A protein and the small-molecule ligand that binds it are described below.
Small molecule (SMILES): CC(=O)N[C@@H]1[C@@H](O)[C@H](O)[C@@H](CO)O[C@H]1O

Sequence of chain 1.A:
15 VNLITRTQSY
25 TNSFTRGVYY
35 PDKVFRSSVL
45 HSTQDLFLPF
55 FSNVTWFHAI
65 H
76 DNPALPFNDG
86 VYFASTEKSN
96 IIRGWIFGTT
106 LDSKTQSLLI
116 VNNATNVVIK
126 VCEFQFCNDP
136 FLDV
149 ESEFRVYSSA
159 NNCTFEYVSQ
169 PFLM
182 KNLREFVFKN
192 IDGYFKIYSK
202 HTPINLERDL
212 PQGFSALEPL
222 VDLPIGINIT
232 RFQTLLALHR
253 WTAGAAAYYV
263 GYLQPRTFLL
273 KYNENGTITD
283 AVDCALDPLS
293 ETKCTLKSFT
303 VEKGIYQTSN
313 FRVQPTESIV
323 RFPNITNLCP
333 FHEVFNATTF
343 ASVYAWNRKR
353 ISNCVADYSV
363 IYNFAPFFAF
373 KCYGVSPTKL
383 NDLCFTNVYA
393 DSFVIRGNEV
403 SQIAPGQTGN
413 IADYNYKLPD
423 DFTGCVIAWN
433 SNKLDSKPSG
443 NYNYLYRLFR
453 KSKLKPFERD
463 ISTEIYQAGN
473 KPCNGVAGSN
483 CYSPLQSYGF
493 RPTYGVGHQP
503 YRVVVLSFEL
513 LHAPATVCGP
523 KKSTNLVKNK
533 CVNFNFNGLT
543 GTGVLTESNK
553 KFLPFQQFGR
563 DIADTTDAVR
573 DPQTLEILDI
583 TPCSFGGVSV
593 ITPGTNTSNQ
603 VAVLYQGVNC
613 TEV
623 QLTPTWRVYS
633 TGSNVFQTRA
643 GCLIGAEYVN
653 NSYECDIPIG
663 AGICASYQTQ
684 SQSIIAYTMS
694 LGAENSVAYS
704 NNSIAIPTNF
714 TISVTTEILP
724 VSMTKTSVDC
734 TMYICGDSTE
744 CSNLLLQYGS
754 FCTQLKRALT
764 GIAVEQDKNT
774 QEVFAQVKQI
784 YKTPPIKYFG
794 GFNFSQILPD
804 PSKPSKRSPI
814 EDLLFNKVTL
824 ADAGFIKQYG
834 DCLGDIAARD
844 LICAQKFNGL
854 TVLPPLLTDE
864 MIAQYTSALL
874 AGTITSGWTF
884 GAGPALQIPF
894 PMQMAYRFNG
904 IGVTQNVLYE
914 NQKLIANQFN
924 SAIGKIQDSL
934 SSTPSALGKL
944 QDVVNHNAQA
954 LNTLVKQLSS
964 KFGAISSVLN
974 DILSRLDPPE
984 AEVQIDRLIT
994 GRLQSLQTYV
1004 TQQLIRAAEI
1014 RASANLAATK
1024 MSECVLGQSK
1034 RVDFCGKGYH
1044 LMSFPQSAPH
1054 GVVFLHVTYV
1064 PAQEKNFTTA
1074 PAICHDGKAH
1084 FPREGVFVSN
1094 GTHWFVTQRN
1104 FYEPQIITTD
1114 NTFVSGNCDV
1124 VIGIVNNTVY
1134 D

Binding-site contacts:
Ligand atom C7 contacts residue ASN611 of chain 1.C at 3.5 Å.
Ligand atom C4 contacts residue ASN611 of chain 1.C at 4.2 Å.
Ligand atom C5 contacts residue THR613 of chain 1.C at 4.3 Å.
Ligand atom C1 contacts residue ASN611 of chain 1.C at 1.4 Å.
Ligand atom N2 contacts residue ASN611 of chain 1.C at 2.9 Å (h-bond).
Ligand atom O7 contacts residue ASN611 of chain 1.C at 3.7 Å.
Ligand atom C3 contacts residue ASN611 of chain 1.C at 3.8 Å.
Ligand atom C1 contacts residue GLU614 of chain 1.C at 4.4 Å.
Ligand atom C8 contacts residue ASN611 of chain 1.C at 3.9 Å.
Ligand atom C2 contacts residue ASN611 of chain 1.C at 2.5 Å.
Ligand atom C1 contacts residue THR613 of chain 1.C at 4.2 Å.
Ligand atom O5 contacts residue GLU614 of chain 1.C at 4.3 Å.
Ligand atom O7 contacts residue GLN831 of chain 1.A at 4.4 Å.
Ligand atom C6 contacts residue THR613 of chain 1.C at 4.3 Å.
Ligand atom O5 contacts residue ASN611 of chain 1.C at 2.4 Å (h-bond).
Ligand atom C5 contacts residue ASN611 of chain 1.C at 3.7 Å.
Ligand atom C8 contacts residue ILE829 of chain 1.A at 4.4 Å (hydrophobic).
Ligand atom O5 contacts residue THR613 of chain 1.C at 3.5 Å (h-bond).

Sequence of chain 1.C:
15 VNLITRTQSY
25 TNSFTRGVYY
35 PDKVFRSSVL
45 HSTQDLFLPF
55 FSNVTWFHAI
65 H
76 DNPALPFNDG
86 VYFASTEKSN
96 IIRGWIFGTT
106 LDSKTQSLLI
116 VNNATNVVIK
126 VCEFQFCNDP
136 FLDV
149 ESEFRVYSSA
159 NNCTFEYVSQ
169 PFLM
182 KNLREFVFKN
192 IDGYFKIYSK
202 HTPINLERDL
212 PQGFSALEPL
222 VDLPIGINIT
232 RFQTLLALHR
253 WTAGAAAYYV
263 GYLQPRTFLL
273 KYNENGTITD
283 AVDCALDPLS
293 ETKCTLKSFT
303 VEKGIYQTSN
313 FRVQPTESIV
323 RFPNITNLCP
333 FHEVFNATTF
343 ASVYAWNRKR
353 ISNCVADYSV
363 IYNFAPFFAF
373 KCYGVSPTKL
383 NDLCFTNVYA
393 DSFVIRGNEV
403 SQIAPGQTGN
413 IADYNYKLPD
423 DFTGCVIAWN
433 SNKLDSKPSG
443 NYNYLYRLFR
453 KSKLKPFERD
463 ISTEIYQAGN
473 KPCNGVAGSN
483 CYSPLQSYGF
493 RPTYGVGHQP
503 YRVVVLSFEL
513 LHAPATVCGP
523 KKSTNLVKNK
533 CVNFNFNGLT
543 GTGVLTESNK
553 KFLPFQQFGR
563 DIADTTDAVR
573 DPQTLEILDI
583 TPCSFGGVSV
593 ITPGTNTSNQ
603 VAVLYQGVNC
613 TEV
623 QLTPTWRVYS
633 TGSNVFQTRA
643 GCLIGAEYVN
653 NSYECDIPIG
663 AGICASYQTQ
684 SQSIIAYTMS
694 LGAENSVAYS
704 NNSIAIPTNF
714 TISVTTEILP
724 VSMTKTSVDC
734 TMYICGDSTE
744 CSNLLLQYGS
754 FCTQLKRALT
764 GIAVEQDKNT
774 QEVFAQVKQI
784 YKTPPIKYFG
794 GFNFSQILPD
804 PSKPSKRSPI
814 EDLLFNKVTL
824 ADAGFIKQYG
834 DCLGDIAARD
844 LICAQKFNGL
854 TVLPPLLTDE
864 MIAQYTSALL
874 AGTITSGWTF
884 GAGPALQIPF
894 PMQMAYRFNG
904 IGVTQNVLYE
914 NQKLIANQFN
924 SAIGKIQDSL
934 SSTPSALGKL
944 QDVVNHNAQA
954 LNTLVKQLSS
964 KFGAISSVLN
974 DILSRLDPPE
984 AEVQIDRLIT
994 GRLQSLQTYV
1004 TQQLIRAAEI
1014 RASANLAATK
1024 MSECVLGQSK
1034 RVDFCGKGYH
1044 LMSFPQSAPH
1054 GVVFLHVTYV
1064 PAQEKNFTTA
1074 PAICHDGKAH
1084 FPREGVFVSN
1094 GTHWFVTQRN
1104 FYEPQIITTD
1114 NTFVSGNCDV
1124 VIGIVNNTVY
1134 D